Binding-site contacts:
Ligand atom C6 contacts residue TYR157 of chain 1.B at 4.5 Å (hydrophobic).
Ligand atom C5 contacts residue TYR157 of chain 1.B at 4.2 Å (hydrophobic).
Ligand atom C6 contacts residue GLY34 of chain 1.D at 4.4 Å.
Ligand atom O3 contacts residue GLN31 of chain 1.D at 4.3 Å.
Ligand atom C5 contacts residue ASN156 of chain 1.B at 3.6 Å.
Ligand atom O4 contacts residue SER33 of chain 1.D at 4.5 Å.
Ligand atom O5 contacts residue TYR157 of chain 1.B at 3.9 Å.
Ligand atom N2 contacts residue ASN156 of chain 1.B at 2.8 Å (h-bond).
Ligand atom C5 contacts residue GLN31 of chain 1.D at 4.4 Å.
Ligand atom C8 contacts residue ASN156 of chain 1.B at 4.3 Å.
Ligand atom O4 contacts residue GLN31 of chain 1.D at 2.9 Å (h-bond).
Ligand atom C3 contacts residue ASN156 of chain 1.B at 3.8 Å.
Ligand atom O5 contacts residue ASN156 of chain 1.B at 2.3 Å (h-bond).
Ligand atom O4 contacts residue SER32 of chain 1.D at 3.3 Å (h-bond).
Ligand atom C6 contacts residue SER32 of chain 1.D at 3.9 Å.
Ligand atom C4 contacts residue GLN31 of chain 1.D at 3.4 Å.
Ligand atom C6 contacts residue SER33 of chain 1.D at 4.3 Å.
Ligand atom C5 contacts residue TYR157 of chain 1.B at 4.5 Å (hydrophobic).
Ligand atom O6 contacts residue TYR157 of chain 1.B at 4.3 Å.
Ligand atom C6 contacts residue TYR157 of chain 1.B at 4.1 Å (hydrophobic).
Ligand atom C3 contacts residue GLN31 of chain 1.D at 4.5 Å.
Ligand atom C6 contacts residue GLN31 of chain 1.D at 4.2 Å.
Ligand atom C2 contacts residue ASN156 of chain 1.B at 2.5 Å.
Ligand atom C4 contacts residue ASN156 of chain 1.B at 4.2 Å.
Ligand atom C1 contacts residue ASN156 of chain 1.B at 1.4 Å.
Ligand atom C7 contacts residue ASN156 of chain 1.B at 3.4 Å.
Ligand atom O7 contacts residue ASN156 of chain 1.B at 3.6 Å (h-bond).

The small molecule below binds the protein below.
Small molecule (SMILES): CC(=O)N[C@H]1[C@H](O[C@H]2[C@H](O)[C@@H](NC(C)=O)CO[C@@H]2CO[C@@H]2O[C@@H](C)[C@@H](O)[C@@H](O)[C@@H]2O)O[C@H](CO)[C@@H](O)[C@@H]1O

Sequence of chain 1.B:
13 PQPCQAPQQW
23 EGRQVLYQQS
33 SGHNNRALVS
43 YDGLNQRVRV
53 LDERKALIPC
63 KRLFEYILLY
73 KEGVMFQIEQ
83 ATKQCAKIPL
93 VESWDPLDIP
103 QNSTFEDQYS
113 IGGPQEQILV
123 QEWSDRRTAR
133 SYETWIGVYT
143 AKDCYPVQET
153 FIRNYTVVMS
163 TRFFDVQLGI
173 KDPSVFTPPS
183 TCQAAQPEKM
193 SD

Sequence of chain 1.D:
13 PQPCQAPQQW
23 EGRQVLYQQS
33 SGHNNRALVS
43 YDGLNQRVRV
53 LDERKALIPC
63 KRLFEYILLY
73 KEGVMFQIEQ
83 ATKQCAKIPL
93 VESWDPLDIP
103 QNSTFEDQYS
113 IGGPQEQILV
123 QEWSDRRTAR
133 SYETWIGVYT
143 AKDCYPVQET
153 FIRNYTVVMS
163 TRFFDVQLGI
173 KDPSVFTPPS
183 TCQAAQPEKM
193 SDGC